A protein and the small-molecule ligand that binds it are described below.
Small molecule (SMILES): O=C(O)C1=C[C@@H](OP(=O)(O)O)[C@@H](O)[C@H](O[C@@](CF)(OP(=O)(O)O)C(=O)O)C1

Binding-site contacts:
Ligand atom O6P contacts residue THR93 of chain 1.D at 2.5 Å (h-bond).
Ligand atom O4P contacts residue THR93 of chain 1.D at 3.5 Å (h-bond).
Ligand atom O1P contacts residue GLN168 of chain 1.D at 2.8 Å (h-bond).
Ligand atom O1 contacts residue LYS339 of chain 1.D at 3.4 Å (salt-bridge).
Ligand atom O3 contacts residue ASP312 of chain 1.D at 3.2 Å (salt-bridge).
Ligand atom O5 contacts residue ARG25 of chain 1.D at 3.3 Å (salt-bridge).
Ligand atom O4 contacts residue GLN168 of chain 1.D at 3.4 Å.
Ligand atom O5 contacts residue THR93 of chain 1.D at 3.2 Å (h-bond).
Ligand atom O1 contacts residue GLN168 of chain 1.D at 2.9 Å (h-bond).
Ligand atom C2 contacts residue ARG193 of chain 1.D at 3.5 Å.
Ligand atom O2P contacts residue LYS339 of chain 1.D at 3.2 Å (salt-bridge).
Ligand atom O2' contacts residue LYS20 of chain 1.D at 2.4 Å (salt-bridge).
Ligand atom O5P contacts residue GLY92 of chain 1.D at 3.5 Å (h-bond).
Ligand atom O2 contacts residue ASP312 of chain 1.D at 2.8 Å (salt-bridge).
Ligand atom O2 contacts residue LYS339 of chain 1.D at 2.5 Å (salt-bridge).
Ligand atom O4 contacts residue ARG25 of chain 1.D at 2.7 Å (salt-bridge).
Ligand atom O3P contacts residue LYS339 of chain 1.D at 3.3 Å (salt-bridge).
Ligand atom O4P contacts residue ARG120 of chain 1.D at 3.0 Å (salt-bridge).
Ligand atom O6P contacts residue GLY92 of chain 1.D at 2.9 Å (h-bond).
Ligand atom O10 contacts residue LYS20 of chain 1.D at 3.3 Å (salt-bridge).
Ligand atom O2' contacts residue HIS384 of chain 1.D at 3.4 Å.
Ligand atom O9 contacts residue ARG385 of chain 1.D at 3.2 Å (salt-bridge).
Ligand atom O4P contacts residue GLN168 of chain 1.D at 2.9 Å (h-bond).
Ligand atom O4P contacts residue GLY92 of chain 1.D at 3.4 Å.
Ligand atom F contacts residue ARG343 of chain 1.D at 3.2 Å.
Ligand atom O9 contacts residue ARG343 of chain 1.D at 3.0 Å (salt-bridge).
Ligand atom C8 contacts residue LYS20 of chain 1.D at 3.5 Å.
Ligand atom P2 contacts residue GLY92 of chain 1.D at 3.5 Å.
Ligand atom F contacts residue LYS339 of chain 1.D at 3.2 Å.
Ligand atom O9 contacts residue HIS384 of chain 1.D at 3.4 Å.
Ligand atom O5 contacts residue SER21 of chain 1.D at 2.8 Å (h-bond).
Ligand atom C4 contacts residue ASP312 of chain 1.D at 3.2 Å.
Ligand atom O1P contacts residue SER166 of chain 1.D at 2.6 Å (h-bond).
Ligand atom C5 contacts residue GLN168 of chain 1.D at 3.5 Å.
Ligand atom C1 contacts residue GLN168 of chain 1.D at 3.5 Å.
Ligand atom O1P contacts residue ALA167 of chain 1.D at 2.9 Å (h-bond).
Ligand atom O5P contacts residue ARG120 of chain 1.D at 3.2 Å (salt-bridge).
Ligand atom F contacts residue ASP312 of chain 1.D at 3.4 Å.
Ligand atom O5P contacts residue GLU340 of chain 1.D at 2.6 Å (salt-bridge).
Ligand atom C7 contacts residue SER21 of chain 1.D at 3.5 Å.

Sequence of chain 1.D:
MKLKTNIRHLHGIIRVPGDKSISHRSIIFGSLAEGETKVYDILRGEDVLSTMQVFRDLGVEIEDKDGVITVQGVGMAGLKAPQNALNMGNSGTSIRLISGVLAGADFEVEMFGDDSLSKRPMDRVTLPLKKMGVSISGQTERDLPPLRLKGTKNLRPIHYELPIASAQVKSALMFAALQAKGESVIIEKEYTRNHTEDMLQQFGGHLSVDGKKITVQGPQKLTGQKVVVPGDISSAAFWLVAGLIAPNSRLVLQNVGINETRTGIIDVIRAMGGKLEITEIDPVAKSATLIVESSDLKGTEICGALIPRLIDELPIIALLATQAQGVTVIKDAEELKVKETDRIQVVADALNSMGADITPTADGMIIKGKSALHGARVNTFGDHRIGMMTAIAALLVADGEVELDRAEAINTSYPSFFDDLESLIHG